Sequence of chain 1.H:
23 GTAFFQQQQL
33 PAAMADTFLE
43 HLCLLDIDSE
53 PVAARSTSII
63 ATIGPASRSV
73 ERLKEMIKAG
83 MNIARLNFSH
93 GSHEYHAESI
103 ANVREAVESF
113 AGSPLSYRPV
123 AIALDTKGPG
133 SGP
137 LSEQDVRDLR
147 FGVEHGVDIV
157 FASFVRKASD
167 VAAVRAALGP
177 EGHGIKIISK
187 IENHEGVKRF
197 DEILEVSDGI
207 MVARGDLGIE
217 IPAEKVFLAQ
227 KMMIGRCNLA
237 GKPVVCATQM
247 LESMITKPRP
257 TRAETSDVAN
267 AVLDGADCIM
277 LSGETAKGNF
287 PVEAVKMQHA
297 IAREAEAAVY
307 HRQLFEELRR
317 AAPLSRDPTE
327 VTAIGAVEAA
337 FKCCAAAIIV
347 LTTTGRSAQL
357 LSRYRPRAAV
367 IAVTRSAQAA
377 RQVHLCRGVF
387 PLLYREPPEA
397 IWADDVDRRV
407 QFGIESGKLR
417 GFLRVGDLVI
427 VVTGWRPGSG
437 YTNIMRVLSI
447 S

Binding-site contacts:
Ligand atom O3 contacts residue LYS186 of chain 1.H at 2.7 Å (salt-bridge).
Ligand atom O2 contacts residue ASP212 of chain 1.H at 3.9 Å.
Ligand atom C1 contacts residue THR244 of chain 1.H at 4.0 Å.
Ligand atom O1 contacts residue MET276 of chain 1.H at 4.1 Å.
Ligand atom C2 contacts residue MG1 of chain 1.QA at 2.9 Å.
Ligand atom C2 contacts residue ASP212 of chain 1.H at 3.8 Å.
Ligand atom O4 contacts residue GLU188 of chain 1.H at 3.0 Å (salt-bridge).
Ligand atom O2 contacts residue GLY211 of chain 1.H at 2.8 Å (h-bond).
Ligand atom C2 contacts residue THR244 of chain 1.H at 3.6 Å.
Ligand atom O2 contacts residue ALA209 of chain 1.H at 3.2 Å.
Ligand atom O3 contacts residue ALA209 of chain 1.H at 4.1 Å.
Ligand atom O1 contacts residue LYS186 of chain 1.H at 3.7 Å.
Ligand atom O3 contacts residue ASP212 of chain 1.H at 4.0 Å.
Ligand atom O1 contacts residue ALA209 of chain 1.H at 4.1 Å.
Ligand atom C2 contacts residue GLU188 of chain 1.H at 3.6 Å.
Ligand atom O4 contacts residue MG1 of chain 1.QA at 2.2 Å.
Ligand atom O3 contacts residue MG1 of chain 1.QA at 2.1 Å.
Ligand atom O3 contacts residue GLU188 of chain 1.H at 3.1 Å (salt-bridge).
Ligand atom O4 contacts residue ASP212 of chain 1.H at 2.9 Å (salt-bridge).
Ligand atom C1 contacts residue MG1 of chain 1.QA at 2.9 Å.
Ligand atom O2 contacts residue THR244 of chain 1.H at 2.6 Å (h-bond).
Ligand atom C2 contacts residue ALA209 of chain 1.H at 3.6 Å (hydrophobic).
Ligand atom O1 contacts residue MET207 of chain 1.H at 4.1 Å.
Ligand atom O2 contacts residue ARG210 of chain 1.H at 3.4 Å (salt-bridge).
Ligand atom O1 contacts residue ARG87 of chain 1.H at 4.0 Å.
Ligand atom C1 contacts residue LYS186 of chain 1.H at 3.6 Å.
Ligand atom O4 contacts residue GLY211 of chain 1.H at 3.7 Å.
Ligand atom C1 contacts residue ALA209 of chain 1.H at 3.8 Å (hydrophobic).
Ligand atom C2 contacts residue ARG210 of chain 1.H at 4.4 Å.
Ligand atom O1 contacts residue THR244 of chain 1.H at 3.5 Å (h-bond).
Ligand atom O1 contacts residue MG1 of chain 1.QA at 4.1 Å.
Ligand atom C1 contacts residue GLU188 of chain 1.H at 3.8 Å.
Ligand atom O2 contacts residue MG1 of chain 1.QA at 4.2 Å.
Ligand atom C2 contacts residue GLY211 of chain 1.H at 3.7 Å.
Ligand atom O4 contacts residue ALA209 of chain 1.H at 3.8 Å.

The protein below binds the small molecule below.
Small molecule (SMILES): O=C([O-])C(=O)[O-]